A small-molecule ligand and the protein it binds are described below.
Small molecule (SMILES): CC(C)[C@@H]1NC(=O)c2c[se]c(n2)[C@H](C(C)C)NC(=O)c2c[se]c(n2)[C@H](C(C)C)NC(=O)c2c[se]c1n2

Binding-site contacts:
Ligand atom C21 contacts residue PHE339 of chain 1.A at 3.4 Å (hydrophobic).
Ligand atom C30 contacts residue 2J81 of chain 1.D at 4.0 Å.
Ligand atom C29 contacts residue GLN721 of chain 1.A at 4.4 Å.
Ligand atom C33 contacts residue GLN721 of chain 1.A at 4.3 Å.
Ligand atom C14 contacts residue SER989 of chain 1.A at 3.8 Å.
Ligand atom C08 contacts residue GLN721 of chain 1.A at 4.4 Å.
Ligand atom C28 contacts residue TYR303 of chain 1.A at 4.4 Å (hydrophobic).
Ligand atom C33 contacts residue GLN986 of chain 1.A at 4.3 Å.
Ligand atom C08 contacts residue LEU300 of chain 1.A at 4.1 Å (hydrophobic).
Ligand atom C02 contacts residue TYR303 of chain 1.A at 4.1 Å (hydrophobic).
Ligand atom C29 contacts residue VAL978 of chain 1.A at 3.2 Å (hydrophobic).
Ligand atom C30 contacts residue VAL978 of chain 1.A at 3.6 Å (hydrophobic).
Ligand atom SE3 contacts residue PHE339 of chain 1.A at 3.5 Å.
Ligand atom C04 contacts residue TYR303 of chain 1.A at 3.5 Å (hydrophobic).
Ligand atom O25 contacts residue TYR303 of chain 1.A at 3.6 Å.
Ligand atom C32 contacts residue GLY985 of chain 1.A at 3.5 Å.
Ligand atom C32 contacts residue MET982 of chain 1.A at 4.1 Å (hydrophobic).
Ligand atom SE2 contacts residue SER989 of chain 1.A at 4.3 Å.
Ligand atom C01 contacts residue PHE339 of chain 1.A at 4.4 Å (hydrophobic).
Ligand atom N03 contacts residue TYR303 of chain 1.A at 4.3 Å.
Ligand atom C05 contacts residue TYR303 of chain 1.A at 3.7 Å (hydrophobic).
Ligand atom SE1 contacts residue TYR303 of chain 1.A at 3.0 Å.
Ligand atom SE1 contacts residue PHE724 of chain 1.A at 3.8 Å.
Ligand atom O26 contacts residue LEU300 of chain 1.A at 3.2 Å.
Ligand atom C31 contacts residue GLN986 of chain 1.A at 4.1 Å.
Ligand atom C09 contacts residue LEU300 of chain 1.A at 3.8 Å (hydrophobic).
Ligand atom C07 contacts residue LEU758 of chain 1.A at 4.2 Å (hydrophobic).
Ligand atom C31 contacts residue GLY985 of chain 1.A at 4.4 Å.
Ligand atom C28 contacts residue VAL978 of chain 1.A at 3.9 Å (hydrophobic).
Ligand atom C30 contacts residue PHE974 of chain 1.A at 4.2 Å (hydrophobic).
Ligand atom C28 contacts residue PHE724 of chain 1.A at 4.3 Å (hydrophobic).
Ligand atom C07 contacts residue LEU300 of chain 1.A at 4.0 Å (hydrophobic).
Ligand atom O25 contacts residue PHE339 of chain 1.A at 4.1 Å.
Ligand atom C32 contacts residue ALA981 of chain 1.A at 4.0 Å (hydrophobic).

Sequence of chain 1.A:
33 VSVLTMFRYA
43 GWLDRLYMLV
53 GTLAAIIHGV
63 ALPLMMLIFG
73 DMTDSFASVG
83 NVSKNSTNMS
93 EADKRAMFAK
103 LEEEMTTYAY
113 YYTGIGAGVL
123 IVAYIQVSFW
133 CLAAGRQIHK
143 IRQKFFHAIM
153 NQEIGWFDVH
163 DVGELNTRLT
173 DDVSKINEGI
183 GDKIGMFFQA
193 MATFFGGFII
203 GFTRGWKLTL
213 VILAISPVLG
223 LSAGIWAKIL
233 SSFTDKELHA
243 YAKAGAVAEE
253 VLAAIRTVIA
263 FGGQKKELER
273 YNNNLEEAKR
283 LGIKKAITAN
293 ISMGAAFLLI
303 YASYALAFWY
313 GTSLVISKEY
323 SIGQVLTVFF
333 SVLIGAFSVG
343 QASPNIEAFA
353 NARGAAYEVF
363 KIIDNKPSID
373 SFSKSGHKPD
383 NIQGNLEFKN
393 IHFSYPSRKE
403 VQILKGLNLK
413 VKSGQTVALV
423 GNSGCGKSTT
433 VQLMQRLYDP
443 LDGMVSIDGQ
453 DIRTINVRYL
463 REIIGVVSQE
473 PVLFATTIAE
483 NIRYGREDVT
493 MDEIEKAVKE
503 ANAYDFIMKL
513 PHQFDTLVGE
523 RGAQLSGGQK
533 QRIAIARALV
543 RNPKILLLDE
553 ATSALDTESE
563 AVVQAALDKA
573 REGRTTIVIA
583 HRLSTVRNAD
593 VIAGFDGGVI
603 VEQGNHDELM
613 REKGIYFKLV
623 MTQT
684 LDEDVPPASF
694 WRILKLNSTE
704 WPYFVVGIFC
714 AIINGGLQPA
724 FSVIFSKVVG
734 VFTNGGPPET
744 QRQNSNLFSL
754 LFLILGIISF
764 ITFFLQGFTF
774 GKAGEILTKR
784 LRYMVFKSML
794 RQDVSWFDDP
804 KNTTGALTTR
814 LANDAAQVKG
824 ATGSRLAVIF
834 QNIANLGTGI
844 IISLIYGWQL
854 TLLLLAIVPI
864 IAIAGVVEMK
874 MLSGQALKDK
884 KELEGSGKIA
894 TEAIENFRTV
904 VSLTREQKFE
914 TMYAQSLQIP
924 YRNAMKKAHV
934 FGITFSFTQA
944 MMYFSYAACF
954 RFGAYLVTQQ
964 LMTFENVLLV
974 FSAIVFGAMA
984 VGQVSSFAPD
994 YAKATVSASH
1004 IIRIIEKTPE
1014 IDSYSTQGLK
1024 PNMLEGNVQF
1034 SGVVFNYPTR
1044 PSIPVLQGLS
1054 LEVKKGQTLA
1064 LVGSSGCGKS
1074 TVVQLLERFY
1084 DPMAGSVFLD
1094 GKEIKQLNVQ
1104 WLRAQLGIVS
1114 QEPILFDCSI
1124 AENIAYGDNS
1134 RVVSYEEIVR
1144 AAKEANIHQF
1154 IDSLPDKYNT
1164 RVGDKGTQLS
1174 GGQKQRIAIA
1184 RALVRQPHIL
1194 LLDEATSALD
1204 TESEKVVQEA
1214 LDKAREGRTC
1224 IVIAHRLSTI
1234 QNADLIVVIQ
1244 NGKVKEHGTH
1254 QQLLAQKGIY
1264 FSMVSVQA